A protein and the small-molecule ligand that binds it are described below.
Small molecule (SMILES): CC(=O)N[C@@H]1[C@@H](O)[C@H](O)[C@@H](CO)O[C@H]1O

Binding-site contacts:
Ligand atom C8 contacts residue ASN67 of chain 60.A at 4.0 Å.
Ligand atom C2 contacts residue ASN67 of chain 60.A at 2.5 Å.
Ligand atom O7 contacts residue ASN67 of chain 60.A at 3.0 Å (h-bond).
Ligand atom C7 contacts residue MET118 of chain 60.A at 4.0 Å (hydrophobic).
Ligand atom C4 contacts residue ASN67 of chain 60.A at 4.2 Å.
Ligand atom O5 contacts residue ASN67 of chain 60.A at 2.4 Å (h-bond).
Ligand atom C5 contacts residue ASN67 of chain 60.A at 3.7 Å.
Ligand atom C8 contacts residue PHE90 of chain 60.A at 4.0 Å (hydrophobic).
Ligand atom C1 contacts residue ASN67 of chain 60.A at 1.4 Å.
Ligand atom C3 contacts residue ASN67 of chain 60.A at 3.8 Å.
Ligand atom O7 contacts residue MET118 of chain 60.A at 3.5 Å.
Ligand atom C7 contacts residue ASN67 of chain 60.A at 3.2 Å.
Ligand atom C8 contacts residue MET118 of chain 60.A at 3.8 Å (hydrophobic).
Ligand atom N2 contacts residue ASN67 of chain 60.A at 2.9 Å (h-bond).

Sequence of chain 60.A:
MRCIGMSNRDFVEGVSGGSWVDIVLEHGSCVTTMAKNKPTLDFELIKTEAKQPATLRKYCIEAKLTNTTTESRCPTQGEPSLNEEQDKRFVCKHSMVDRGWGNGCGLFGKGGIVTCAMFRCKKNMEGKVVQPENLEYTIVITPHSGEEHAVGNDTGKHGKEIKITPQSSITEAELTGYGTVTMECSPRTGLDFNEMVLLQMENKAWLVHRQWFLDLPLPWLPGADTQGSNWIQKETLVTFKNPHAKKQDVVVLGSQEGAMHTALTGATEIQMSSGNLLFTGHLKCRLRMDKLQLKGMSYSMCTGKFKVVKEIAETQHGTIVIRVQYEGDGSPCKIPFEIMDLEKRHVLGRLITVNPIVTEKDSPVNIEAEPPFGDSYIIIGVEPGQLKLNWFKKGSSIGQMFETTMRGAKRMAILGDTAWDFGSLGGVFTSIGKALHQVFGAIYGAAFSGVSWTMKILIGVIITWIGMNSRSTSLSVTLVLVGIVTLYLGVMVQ